This small molecule binds to this protein.
Small molecule (SMILES): CC(=O)N[C@H]1[C@H](O[C@H]2[C@H](O)[C@@H](NC(C)=O)CO[C@@H]2CO)O[C@H](CO)[C@@H](O)[C@@H]1O

Sequence of chain 1.A:
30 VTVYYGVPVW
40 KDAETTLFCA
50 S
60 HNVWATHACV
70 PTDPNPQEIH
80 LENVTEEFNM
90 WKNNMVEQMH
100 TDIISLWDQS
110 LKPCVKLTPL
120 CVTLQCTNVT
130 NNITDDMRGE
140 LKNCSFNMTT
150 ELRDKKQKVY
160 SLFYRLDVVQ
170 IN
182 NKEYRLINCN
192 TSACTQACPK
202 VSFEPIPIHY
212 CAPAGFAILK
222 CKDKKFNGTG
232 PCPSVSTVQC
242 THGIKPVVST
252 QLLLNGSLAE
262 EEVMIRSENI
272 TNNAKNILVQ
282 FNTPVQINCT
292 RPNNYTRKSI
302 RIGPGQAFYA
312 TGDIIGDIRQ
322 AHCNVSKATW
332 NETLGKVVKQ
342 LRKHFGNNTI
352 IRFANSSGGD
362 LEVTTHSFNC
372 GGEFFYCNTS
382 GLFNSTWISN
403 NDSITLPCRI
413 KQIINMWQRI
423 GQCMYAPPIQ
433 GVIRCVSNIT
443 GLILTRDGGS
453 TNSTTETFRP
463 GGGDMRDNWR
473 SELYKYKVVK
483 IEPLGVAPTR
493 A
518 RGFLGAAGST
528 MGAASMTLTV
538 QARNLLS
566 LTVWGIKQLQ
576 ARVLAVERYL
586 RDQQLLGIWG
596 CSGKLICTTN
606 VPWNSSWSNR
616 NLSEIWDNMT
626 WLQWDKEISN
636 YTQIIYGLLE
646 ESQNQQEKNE

Binding-site contacts:
Ligand atom N2 contacts residue ASN270 of chain 1.A at 2.9 Å (h-bond).
Ligand atom C6 contacts residue BMA3 of chain 1.K at 3.7 Å.
Ligand atom C7 contacts residue ASN270 of chain 1.A at 3.2 Å.
Ligand atom C1 contacts residue GLU269 of chain 1.A at 3.8 Å.
Ligand atom C4 contacts residue ASN270 of chain 1.A at 4.2 Å.
Ligand atom C5 contacts residue ASN270 of chain 1.A at 3.7 Å.
Ligand atom C2 contacts residue ASN270 of chain 1.A at 2.4 Å.
Ligand atom O5 contacts residue ASN270 of chain 1.A at 2.4 Å (h-bond).
Ligand atom O5 contacts residue NAG2 of chain 1.K at 4.4 Å.
Ligand atom O6 contacts residue THR230 of chain 1.A at 3.7 Å.
Ligand atom O3 contacts residue BMA3 of chain 1.K at 3.8 Å.
Ligand atom O4 contacts residue NAG2 of chain 1.K at 4.3 Å.
Ligand atom C6 contacts residue GLU269 of chain 1.A at 4.3 Å.
Ligand atom O7 contacts residue THR272 of chain 1.A at 4.1 Å.
Ligand atom C4 contacts residue NAG2 of chain 1.K at 4.4 Å.
Ligand atom C8 contacts residue ASN270 of chain 1.A at 4.5 Å.
Ligand atom O5 contacts residue BMA3 of chain 1.K at 4.4 Å.
Ligand atom C3 contacts residue ASN270 of chain 1.A at 3.6 Å.
Ligand atom O7 contacts residue NAG2 of chain 1.K at 3.6 Å.
Ligand atom O6 contacts residue NAG2 of chain 1.K at 4.2 Å.
Ligand atom C1 contacts residue ASN270 of chain 1.A at 1.4 Å.
Ligand atom O6 contacts residue GLU269 of chain 1.A at 4.1 Å.
Ligand atom C5 contacts residue NAG2 of chain 1.K at 3.6 Å.
Ligand atom O7 contacts residue ASN270 of chain 1.A at 3.1 Å (h-bond).
Ligand atom O5 contacts residue GLU269 of chain 1.A at 3.1 Å (salt-bridge).
Ligand atom C6 contacts residue NAG2 of chain 1.K at 3.9 Å.
Ligand atom C5 contacts residue GLU269 of chain 1.A at 4.3 Å.
Ligand atom C8 contacts residue ASN88 of chain 1.A at 3.9 Å.